A small-molecule ligand and the protein it binds are described below.
Small molecule (SMILES): CC(=O)N[C@@H]1[C@@H](O)[C@H](O)[C@@H](CO)O[C@H]1O

Sequence of chain 1.C:
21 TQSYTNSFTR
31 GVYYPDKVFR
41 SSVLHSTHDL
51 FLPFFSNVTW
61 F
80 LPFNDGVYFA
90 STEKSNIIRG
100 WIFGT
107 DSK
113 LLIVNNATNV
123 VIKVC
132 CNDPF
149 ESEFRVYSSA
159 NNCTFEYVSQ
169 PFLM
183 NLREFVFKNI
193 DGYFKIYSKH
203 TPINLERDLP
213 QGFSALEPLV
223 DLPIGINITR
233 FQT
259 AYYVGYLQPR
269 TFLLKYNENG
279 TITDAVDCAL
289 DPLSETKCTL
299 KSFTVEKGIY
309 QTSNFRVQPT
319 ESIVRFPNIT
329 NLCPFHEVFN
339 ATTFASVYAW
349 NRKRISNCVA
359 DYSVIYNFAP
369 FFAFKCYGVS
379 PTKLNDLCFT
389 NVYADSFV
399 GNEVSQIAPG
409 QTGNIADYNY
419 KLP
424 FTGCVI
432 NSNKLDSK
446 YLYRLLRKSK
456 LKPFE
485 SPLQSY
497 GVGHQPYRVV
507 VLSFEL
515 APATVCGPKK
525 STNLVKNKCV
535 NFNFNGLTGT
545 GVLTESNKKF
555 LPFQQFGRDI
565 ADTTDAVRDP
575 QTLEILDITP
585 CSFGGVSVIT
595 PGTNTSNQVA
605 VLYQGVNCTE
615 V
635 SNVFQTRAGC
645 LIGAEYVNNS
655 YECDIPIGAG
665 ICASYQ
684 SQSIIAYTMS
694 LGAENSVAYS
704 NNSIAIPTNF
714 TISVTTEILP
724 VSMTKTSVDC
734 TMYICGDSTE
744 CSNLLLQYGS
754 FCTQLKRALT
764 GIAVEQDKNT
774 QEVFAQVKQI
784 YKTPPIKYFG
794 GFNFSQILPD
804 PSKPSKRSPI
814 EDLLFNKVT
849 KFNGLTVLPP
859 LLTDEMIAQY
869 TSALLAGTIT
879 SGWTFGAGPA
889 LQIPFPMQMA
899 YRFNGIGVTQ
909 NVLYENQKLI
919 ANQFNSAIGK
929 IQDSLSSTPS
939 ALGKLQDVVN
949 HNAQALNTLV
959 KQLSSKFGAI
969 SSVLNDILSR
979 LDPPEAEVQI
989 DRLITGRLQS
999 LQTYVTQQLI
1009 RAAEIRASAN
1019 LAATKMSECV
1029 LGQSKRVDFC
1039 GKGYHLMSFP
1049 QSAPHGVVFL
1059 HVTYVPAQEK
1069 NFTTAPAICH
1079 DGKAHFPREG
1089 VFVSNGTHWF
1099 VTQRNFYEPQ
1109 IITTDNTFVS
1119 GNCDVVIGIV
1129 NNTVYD

Binding-site contacts:
Ligand atom C1 contacts residue ASN277 of chain 1.C at 1.4 Å.
Ligand atom C8 contacts residue ASN275 of chain 1.C at 4.3 Å.
Ligand atom O7 contacts residue ASN275 of chain 1.C at 3.6 Å.
Ligand atom C8 contacts residue ASN277 of chain 1.C at 3.5 Å.
Ligand atom C2 contacts residue ASN277 of chain 1.C at 2.5 Å.
Ligand atom C4 contacts residue ASN277 of chain 1.C at 4.2 Å.
Ligand atom O5 contacts residue ASN277 of chain 1.C at 2.4 Å (h-bond).
Ligand atom N2 contacts residue ASN277 of chain 1.C at 2.9 Å (h-bond).
Ligand atom C7 contacts residue ASN277 of chain 1.C at 3.4 Å.
Ligand atom O7 contacts residue ASN277 of chain 1.C at 3.9 Å.
Ligand atom C5 contacts residue ASN277 of chain 1.C at 3.7 Å.
Ligand atom C3 contacts residue ASN277 of chain 1.C at 3.8 Å.
Ligand atom C7 contacts residue ASN275 of chain 1.C at 4.1 Å.